This protein binds this small molecule.
Small molecule (SMILES): CC(=O)N[C@@H]1[C@@H](O)[C@H](O)[C@@H](CO)O[C@H]1O

Sequence of chain 1.A:
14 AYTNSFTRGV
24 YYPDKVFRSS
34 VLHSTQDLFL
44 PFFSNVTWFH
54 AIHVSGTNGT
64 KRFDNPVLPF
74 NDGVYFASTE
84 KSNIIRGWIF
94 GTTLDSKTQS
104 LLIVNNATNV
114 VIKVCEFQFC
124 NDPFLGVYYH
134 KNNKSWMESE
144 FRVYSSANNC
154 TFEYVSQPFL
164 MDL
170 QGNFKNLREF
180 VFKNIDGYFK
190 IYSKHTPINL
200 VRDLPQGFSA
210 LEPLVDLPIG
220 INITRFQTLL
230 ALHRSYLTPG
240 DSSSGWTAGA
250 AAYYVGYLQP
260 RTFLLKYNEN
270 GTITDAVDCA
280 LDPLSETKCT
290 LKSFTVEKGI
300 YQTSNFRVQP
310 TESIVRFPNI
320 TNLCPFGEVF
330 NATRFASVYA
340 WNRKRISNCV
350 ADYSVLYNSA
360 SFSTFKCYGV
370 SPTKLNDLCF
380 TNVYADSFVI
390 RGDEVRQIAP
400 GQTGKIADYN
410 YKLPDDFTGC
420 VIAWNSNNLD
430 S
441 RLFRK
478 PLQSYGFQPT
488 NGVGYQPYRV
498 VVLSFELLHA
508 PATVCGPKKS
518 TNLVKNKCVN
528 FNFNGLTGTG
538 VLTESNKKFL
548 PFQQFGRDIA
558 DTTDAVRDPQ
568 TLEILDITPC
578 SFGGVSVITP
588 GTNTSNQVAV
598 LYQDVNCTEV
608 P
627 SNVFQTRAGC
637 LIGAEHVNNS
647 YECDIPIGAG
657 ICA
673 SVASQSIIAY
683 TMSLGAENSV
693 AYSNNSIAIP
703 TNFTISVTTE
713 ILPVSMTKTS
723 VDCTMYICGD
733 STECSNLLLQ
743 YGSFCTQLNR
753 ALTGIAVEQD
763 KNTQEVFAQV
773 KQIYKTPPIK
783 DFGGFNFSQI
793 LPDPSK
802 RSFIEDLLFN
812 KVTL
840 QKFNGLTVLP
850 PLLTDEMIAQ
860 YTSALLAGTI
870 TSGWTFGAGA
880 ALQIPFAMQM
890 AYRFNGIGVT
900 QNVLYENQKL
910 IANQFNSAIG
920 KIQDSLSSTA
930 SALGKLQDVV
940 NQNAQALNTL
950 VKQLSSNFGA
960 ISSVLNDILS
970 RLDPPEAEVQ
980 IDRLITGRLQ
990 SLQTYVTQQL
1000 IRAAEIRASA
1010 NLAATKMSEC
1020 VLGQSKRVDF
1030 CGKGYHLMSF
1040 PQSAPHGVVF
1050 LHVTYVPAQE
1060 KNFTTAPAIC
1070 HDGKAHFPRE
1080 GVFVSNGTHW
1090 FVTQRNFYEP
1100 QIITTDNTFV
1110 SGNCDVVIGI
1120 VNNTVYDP

Binding-site contacts:
Ligand atom O7 contacts residue ASN644 of chain 1.A at 2.6 Å (h-bond).
Ligand atom C8 contacts residue ASN644 of chain 1.A at 4.2 Å.
Ligand atom C1 contacts residue ASN644 of chain 1.A at 1.4 Å.
Ligand atom C5 contacts residue ASN644 of chain 1.A at 3.7 Å.
Ligand atom C3 contacts residue ASN644 of chain 1.A at 3.7 Å.
Ligand atom C4 contacts residue ASN644 of chain 1.A at 4.2 Å.
Ligand atom C2 contacts residue ASN644 of chain 1.A at 2.4 Å.
Ligand atom O5 contacts residue ASN644 of chain 1.A at 2.4 Å (h-bond).
Ligand atom C7 contacts residue ASN644 of chain 1.A at 2.9 Å.
Ligand atom N2 contacts residue ASN644 of chain 1.A at 2.8 Å (h-bond).